Sequence of chain 1.B:
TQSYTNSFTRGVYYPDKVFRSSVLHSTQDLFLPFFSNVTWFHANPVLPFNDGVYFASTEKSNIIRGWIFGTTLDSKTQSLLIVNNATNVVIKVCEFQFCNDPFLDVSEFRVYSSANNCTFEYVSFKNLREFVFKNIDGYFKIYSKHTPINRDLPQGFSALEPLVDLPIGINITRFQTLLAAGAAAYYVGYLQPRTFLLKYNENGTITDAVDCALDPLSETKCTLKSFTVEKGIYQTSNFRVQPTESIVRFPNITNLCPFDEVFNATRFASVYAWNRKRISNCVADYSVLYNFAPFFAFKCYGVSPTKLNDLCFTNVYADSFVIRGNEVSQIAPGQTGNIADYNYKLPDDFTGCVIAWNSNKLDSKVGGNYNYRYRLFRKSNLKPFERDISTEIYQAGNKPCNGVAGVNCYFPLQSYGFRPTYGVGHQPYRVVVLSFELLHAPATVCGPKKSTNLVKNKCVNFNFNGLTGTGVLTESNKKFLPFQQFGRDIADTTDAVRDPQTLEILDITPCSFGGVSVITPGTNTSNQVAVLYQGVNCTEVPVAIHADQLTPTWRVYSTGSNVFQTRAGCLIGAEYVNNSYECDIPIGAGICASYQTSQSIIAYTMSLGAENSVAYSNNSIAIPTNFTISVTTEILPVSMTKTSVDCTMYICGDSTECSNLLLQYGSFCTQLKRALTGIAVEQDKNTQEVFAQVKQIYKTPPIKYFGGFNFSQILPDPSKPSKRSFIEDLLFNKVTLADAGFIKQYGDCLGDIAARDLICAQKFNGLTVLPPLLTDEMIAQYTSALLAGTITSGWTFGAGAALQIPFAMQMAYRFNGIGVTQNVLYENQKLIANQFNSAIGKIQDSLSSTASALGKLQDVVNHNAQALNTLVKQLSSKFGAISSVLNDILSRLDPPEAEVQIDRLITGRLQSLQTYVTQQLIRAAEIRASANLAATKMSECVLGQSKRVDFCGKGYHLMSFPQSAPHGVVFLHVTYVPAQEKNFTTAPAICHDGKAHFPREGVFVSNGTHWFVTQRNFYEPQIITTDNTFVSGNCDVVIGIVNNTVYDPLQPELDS

Binding-site contacts:
Ligand atom C1 contacts residue GLN812 of chain 1.A at 3.6 Å.
Ligand atom N2 contacts residue ASN592 of chain 1.B at 2.9 Å (h-bond).
Ligand atom O7 contacts residue ASN592 of chain 1.B at 3.7 Å.
Ligand atom C7 contacts residue GLN812 of chain 1.A at 3.5 Å.
Ligand atom C3 contacts residue ASN592 of chain 1.B at 3.8 Å.
Ligand atom C5 contacts residue ASN592 of chain 1.B at 3.6 Å.
Ligand atom C8 contacts residue ILE810 of chain 1.A at 3.8 Å (hydrophobic).
Ligand atom O5 contacts residue THR594 of chain 1.B at 4.3 Å.
Ligand atom C2 contacts residue GLN812 of chain 1.A at 3.9 Å.
Ligand atom O5 contacts residue GLN812 of chain 1.A at 3.6 Å (h-bond).
Ligand atom C1 contacts residue ASN592 of chain 1.B at 1.4 Å.
Ligand atom C4 contacts residue ASN592 of chain 1.B at 4.2 Å.
Ligand atom O7 contacts residue GLN812 of chain 1.A at 2.5 Å (h-bond).
Ligand atom N2 contacts residue GLN812 of chain 1.A at 4.2 Å.
Ligand atom O5 contacts residue ASN592 of chain 1.B at 2.3 Å (h-bond).
Ligand atom C2 contacts residue ASN592 of chain 1.B at 2.4 Å.
Ligand atom C7 contacts residue ASN592 of chain 1.B at 3.5 Å.

Sequence of chain 1.A:
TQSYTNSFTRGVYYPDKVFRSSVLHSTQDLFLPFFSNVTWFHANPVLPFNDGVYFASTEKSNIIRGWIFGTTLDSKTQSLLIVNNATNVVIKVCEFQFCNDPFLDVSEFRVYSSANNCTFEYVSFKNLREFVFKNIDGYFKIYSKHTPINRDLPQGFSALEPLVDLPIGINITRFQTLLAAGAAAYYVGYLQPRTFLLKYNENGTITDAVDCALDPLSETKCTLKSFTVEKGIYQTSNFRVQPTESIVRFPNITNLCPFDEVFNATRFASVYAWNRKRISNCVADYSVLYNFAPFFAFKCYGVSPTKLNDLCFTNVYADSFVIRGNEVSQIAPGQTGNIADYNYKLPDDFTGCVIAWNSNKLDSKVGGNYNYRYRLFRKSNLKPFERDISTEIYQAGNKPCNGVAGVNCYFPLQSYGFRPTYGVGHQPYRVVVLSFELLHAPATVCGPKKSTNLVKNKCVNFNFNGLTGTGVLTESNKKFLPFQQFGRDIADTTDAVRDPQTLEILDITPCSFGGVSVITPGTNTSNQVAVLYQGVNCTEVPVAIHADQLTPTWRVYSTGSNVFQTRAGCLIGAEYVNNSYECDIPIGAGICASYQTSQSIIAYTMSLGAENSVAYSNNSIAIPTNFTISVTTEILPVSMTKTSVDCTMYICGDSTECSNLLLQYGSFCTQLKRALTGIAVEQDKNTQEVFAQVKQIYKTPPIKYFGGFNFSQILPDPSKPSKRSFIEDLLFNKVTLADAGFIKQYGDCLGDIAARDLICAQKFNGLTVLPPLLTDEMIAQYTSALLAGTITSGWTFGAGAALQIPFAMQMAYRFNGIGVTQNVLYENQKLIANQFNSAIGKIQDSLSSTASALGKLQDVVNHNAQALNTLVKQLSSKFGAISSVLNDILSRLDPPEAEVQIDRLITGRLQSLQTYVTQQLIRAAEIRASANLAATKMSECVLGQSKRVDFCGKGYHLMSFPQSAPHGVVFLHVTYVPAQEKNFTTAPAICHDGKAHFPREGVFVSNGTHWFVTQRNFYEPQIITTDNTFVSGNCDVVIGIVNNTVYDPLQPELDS

The small molecule below binds the protein below.
Small molecule (SMILES): CC(=O)N[C@@H]1[C@@H](O)[C@H](O)[C@@H](CO)O[C@H]1O